This small molecule binds to this protein.
Small molecule (SMILES): NCC(=O)O

Sequence of chain 1.B:
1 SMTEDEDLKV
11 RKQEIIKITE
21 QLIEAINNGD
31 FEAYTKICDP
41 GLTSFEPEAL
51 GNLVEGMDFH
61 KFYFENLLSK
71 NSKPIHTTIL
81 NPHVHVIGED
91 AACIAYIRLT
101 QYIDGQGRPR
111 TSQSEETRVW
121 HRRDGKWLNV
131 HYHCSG

Binding-site contacts:
Ligand atom OXT contacts residue TYR132 of chain 1.B at 4.2 Å.
Ligand atom OXT contacts residue ILE26 of chain 1.B at 4.3 Å.
Ligand atom N contacts residue GLU46 of chain 1.B at 3.0 Å (salt-bridge).
Ligand atom O contacts residue LEU68 of chain 1.B at 4.5 Å.
Ligand atom C contacts residue HIS60 of chain 1.B at 4.0 Å.
Ligand atom CA contacts residue GLU46 of chain 1.B at 4.1 Å.
Ligand atom O contacts residue HIS60 of chain 1.B at 3.9 Å.
Ligand atom CA contacts residue HIS60 of chain 1.B at 4.2 Å.
Ligand atom N contacts residue HIS60 of chain 1.B at 4.3 Å.
Ligand atom O contacts residue PHE64 of chain 1.B at 4.2 Å.
Ligand atom OXT contacts residue HIS60 of chain 1.B at 4.2 Å.
Ligand atom O contacts residue ILE26 of chain 1.B at 4.3 Å.
Ligand atom CA contacts residue TYR63 of chain 1.B at 4.3 Å (hydrophobic).